Sequence of chain 2.A:
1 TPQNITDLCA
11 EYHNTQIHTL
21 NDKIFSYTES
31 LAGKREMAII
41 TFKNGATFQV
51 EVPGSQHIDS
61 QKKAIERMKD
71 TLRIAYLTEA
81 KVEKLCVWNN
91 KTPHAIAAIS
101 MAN

Sequence of chain 2.E:
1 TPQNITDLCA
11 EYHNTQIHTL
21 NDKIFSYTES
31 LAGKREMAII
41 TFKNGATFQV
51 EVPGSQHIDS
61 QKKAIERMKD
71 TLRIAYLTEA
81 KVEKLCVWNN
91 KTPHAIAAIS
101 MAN

Binding-site contacts:
Ligand atom C4 contacts residue GLU51 of chain 2.E at 3.3 Å.
Ligand atom C3B contacts residue GLN56 of chain 2.E at 2.8 Å.
Ligand atom C4 contacts residue TRP88 of chain 2.E at 3.5 Å (hydrophobic).
Ligand atom O6 contacts residue HIS57 of chain 2.E at 3.5 Å.
Ligand atom O3' contacts residue GLN61 of chain 2.E at 3.4 Å (h-bond).
Ligand atom O3' contacts residue GLY33 of chain 2.A at 2.9 Å (h-bond).
Ligand atom C5 contacts residue TRP88 of chain 2.E at 3.6 Å (hydrophobic).
Ligand atom O6 contacts residue GLN56 of chain 2.E at 3.9 Å.
Ligand atom C7' contacts residue TYR12 of chain 2.E at 3.8 Å (hydrophobic).
Ligand atom C8' contacts residue GLY33 of chain 2.A at 3.3 Å.
Ligand atom O4 contacts residue GLU51 of chain 2.E at 2.5 Å (salt-bridge).
Ligand atom O3 contacts residue LYS91 of chain 2.E at 2.8 Å (salt-bridge).
Ligand atom O3 contacts residue TRP88 of chain 2.E at 3.7 Å.
Ligand atom N4' contacts residue ILE58 of chain 2.E at 3.8 Å.
Ligand atom N2' contacts residue TYR12 of chain 2.E at 3.6 Å.
Ligand atom C6 contacts residue TRP88 of chain 2.E at 3.6 Å (hydrophobic).
Ligand atom O3' contacts residue TRP88 of chain 2.E at 3.5 Å.
Ligand atom C6 contacts residue HIS57 of chain 2.E at 3.5 Å.
Ligand atom O3 contacts residue ASN90 of chain 2.E at 2.7 Å (h-bond).
Ligand atom O4 contacts residue LYS91 of chain 2.E at 2.9 Å (salt-bridge).
Ligand atom C2B contacts residue GLN56 of chain 2.E at 3.3 Å.
Ligand atom O4 contacts residue GLN56 of chain 2.E at 3.3 Å.
Ligand atom O5 contacts residue GLN56 of chain 2.E at 3.6 Å.
Ligand atom C5B contacts residue ILE58 of chain 2.E at 3.3 Å (hydrophobic).
Ligand atom C3 contacts residue ASN90 of chain 2.E at 3.7 Å.
Ligand atom C7B contacts residue ILE58 of chain 2.E at 3.5 Å (hydrophobic).
Ligand atom C6' contacts residue TRP88 of chain 2.E at 3.9 Å (hydrophobic).
Ligand atom C3 contacts residue TRP88 of chain 2.E at 3.6 Å (hydrophobic).
Ligand atom O6 contacts residue TRP88 of chain 2.E at 3.7 Å.
Ligand atom C7' contacts residue GLY33 of chain 2.A at 3.5 Å.
Ligand atom C2 contacts residue LYS91 of chain 2.E at 3.9 Å.
Ligand atom O1 contacts residue TRP88 of chain 2.E at 3.8 Å.
Ligand atom C4 contacts residue LYS91 of chain 2.E at 3.9 Å.
Ligand atom O3' contacts residue ALA32 of chain 2.A at 3.8 Å.
Ligand atom C7B contacts residue GLN61 of chain 2.E at 3.5 Å.
Ligand atom O6 contacts residue GLN61 of chain 2.E at 3.0 Å (h-bond).
Ligand atom O3' contacts residue TYR12 of chain 2.E at 3.8 Å.
Ligand atom O2 contacts residue ASN90 of chain 2.E at 3.0 Å (h-bond).
Ligand atom C3 contacts residue LYS91 of chain 2.E at 3.6 Å.
Ligand atom N2' contacts residue GLY33 of chain 2.A at 3.2 Å.

The small molecule below binds the protein below.
Small molecule (SMILES): O=C(NCCN1CCOCC1)c1cc(O[C@H]2O[C@H](CO)[C@H](O)[C@H](O)[C@H]2O)cc([N+](=O)[O-])c1